Binding-site contacts:
Ligand atom F23 contacts residue ALA33 of chain 1.A at 3.8 Å.
Ligand atom C8 contacts residue ILE12 of chain 1.A at 3.8 Å (hydrophobic).
Ligand atom C30 contacts residue ASP88 of chain 1.A at 3.3 Å.
Ligand atom F23 contacts residue PHE82 of chain 1.A at 3.6 Å.
Ligand atom N18 contacts residue LEU85 of chain 1.A at 3.3 Å (h-bond).
Ligand atom C14 contacts residue ASP147 of chain 1.A at 3.8 Å.
Ligand atom N25 contacts residue LEU85 of chain 1.A at 2.7 Å (h-bond).
Ligand atom F22 contacts residue GLU83 of chain 1.A at 3.1 Å.
Ligand atom C28 contacts residue LEU85 of chain 1.A at 3.6 Å (hydrophobic).
Ligand atom C5 contacts residue VAL20 of chain 1.A at 3.4 Å (hydrophobic).
Ligand atom C6 contacts residue VAL20 of chain 1.A at 3.4 Å (hydrophobic).
Ligand atom C1 contacts residue ASP147 of chain 1.A at 3.7 Å.
Ligand atom N18 contacts residue LEU136 of chain 1.A at 3.6 Å.
Ligand atom C32 contacts residue ASP88 of chain 1.A at 3.7 Å.
Ligand atom O3 contacts residue ASP147 of chain 1.A at 3.0 Å (salt-bridge).
Ligand atom C20 contacts residue ALA33 of chain 1.A at 3.7 Å (hydrophobic).
Ligand atom F22 contacts residue ALA33 of chain 1.A at 3.7 Å.
Ligand atom C19 contacts residue LEU136 of chain 1.A at 3.4 Å (hydrophobic).
Ligand atom C7 contacts residue ILE12 of chain 1.A at 3.7 Å (hydrophobic).
Ligand atom C6 contacts residue GLY13 of chain 1.A at 3.8 Å.
Ligand atom F24 contacts residue LEU136 of chain 1.A at 3.7 Å.
Ligand atom C8 contacts residue VAL20 of chain 1.A at 3.6 Å (hydrophobic).
Ligand atom C26 contacts residue LEU85 of chain 1.A at 3.7 Å (hydrophobic).
Ligand atom C7 contacts residue VAL20 of chain 1.A at 3.6 Å (hydrophobic).
Ligand atom O4 contacts residue GLU14 of chain 1.A at 3.1 Å.
Ligand atom F24 contacts residue ASP147 of chain 1.A at 3.7 Å.
Ligand atom C7 contacts residue GLY13 of chain 1.A at 3.7 Å.
Ligand atom C11 contacts residue ASP147 of chain 1.A at 3.2 Å.
Ligand atom N31 contacts residue ASP88 of chain 1.A at 2.6 Å (salt-bridge).
Ligand atom C14 contacts residue VAL20 of chain 1.A at 3.6 Å (hydrophobic).
Ligand atom C19 contacts residue ALA33 of chain 1.A at 3.5 Å (hydrophobic).
Ligand atom F24 contacts residue ALA146 of chain 1.A at 3.3 Å.
Ligand atom C17 contacts residue LEU85 of chain 1.A at 3.5 Å (hydrophobic).
Ligand atom N12 contacts residue ASP147 of chain 1.A at 2.7 Å (salt-bridge).
Ligand atom O3 contacts residue LYS35 of chain 1.A at 2.8 Å (salt-bridge).
Ligand atom O4 contacts residue GLY15 of chain 1.A at 3.1 Å (h-bond).
Ligand atom F22 contacts residue VAL66 of chain 1.A at 3.5 Å.
Ligand atom F22 contacts residue PHE82 of chain 1.A at 2.9 Å.
Ligand atom C20 contacts residue LEU136 of chain 1.A at 3.5 Å (hydrophobic).
Ligand atom C19 contacts residue GLU83 of chain 1.A at 3.3 Å.

The protein below binds the small molecule below.
Small molecule (SMILES): CS(=O)(=O)c1cccc2c(-c3nc(N[C@H]4CCCNC4)ncc3C(F)(F)F)c[nH]c12

Sequence of chain 1.A:
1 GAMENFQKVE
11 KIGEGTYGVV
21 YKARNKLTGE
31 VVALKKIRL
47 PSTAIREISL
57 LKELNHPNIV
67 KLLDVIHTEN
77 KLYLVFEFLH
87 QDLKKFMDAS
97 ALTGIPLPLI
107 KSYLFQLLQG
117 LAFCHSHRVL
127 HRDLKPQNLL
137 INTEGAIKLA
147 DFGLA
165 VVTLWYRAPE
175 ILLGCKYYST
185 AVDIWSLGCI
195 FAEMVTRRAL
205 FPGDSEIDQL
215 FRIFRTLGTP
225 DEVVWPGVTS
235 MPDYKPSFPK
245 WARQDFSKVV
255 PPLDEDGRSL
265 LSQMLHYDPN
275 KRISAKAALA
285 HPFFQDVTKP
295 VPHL